This protein binds this small molecule.
Small molecule (SMILES): Nc1nc2c(ncn2[C@@H]2O[C@H](CO[P](=O)(O)O[P](=O)(O)NP(=O)(O)O)[C@@H](O)[C@H]2O)c(=O)[nH]1

Sequence of chain 1.I:
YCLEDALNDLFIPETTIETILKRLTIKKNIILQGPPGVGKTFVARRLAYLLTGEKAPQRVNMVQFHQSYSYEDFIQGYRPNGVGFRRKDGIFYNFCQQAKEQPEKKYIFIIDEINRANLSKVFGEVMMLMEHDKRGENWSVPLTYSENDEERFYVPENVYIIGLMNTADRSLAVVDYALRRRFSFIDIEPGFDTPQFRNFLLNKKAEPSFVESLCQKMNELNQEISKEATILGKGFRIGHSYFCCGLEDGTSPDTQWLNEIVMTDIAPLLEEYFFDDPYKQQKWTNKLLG

Binding-site contacts:
Ligand atom O3G contacts residue GLU119 of chain 1.H at 3.1 Å (salt-bridge).
Ligand atom C8 contacts residue GLY45 of chain 1.H at 3.4 Å.
Ligand atom O1G contacts residue PRO42 of chain 1.H at 3.1 Å.
Ligand atom N3B contacts residue MG1 of chain 1.Y at 3.2 Å.
Ligand atom C8 contacts residue HIS246 of chain 1.H at 3.4 Å.
Ligand atom O6 contacts residue PHE17 of chain 1.H at 2.7 Å (h-bond).
Ligand atom O3G contacts residue MG1 of chain 1.Y at 2.0 Å.
Ligand atom C3' contacts residue ASP139 of chain 1.I at 3.2 Å.
Ligand atom O2B contacts residue LYS46 of chain 1.H at 2.4 Å (salt-bridge).
Ligand atom O1B contacts residue THR47 of chain 1.H at 2.4 Å (h-bond).
Ligand atom O1B contacts residue MG1 of chain 1.Y at 2.0 Å.
Ligand atom C1' contacts residue SER247 of chain 1.H at 3.5 Å.
Ligand atom O1G contacts residue ARG188 of chain 1.I at 2.4 Å (salt-bridge).
Ligand atom O2' contacts residue PHE48 of chain 1.H at 3.2 Å.
Ligand atom O2A contacts residue PHE48 of chain 1.H at 2.9 Å (h-bond).
Ligand atom O2G contacts residue PRO42 of chain 1.H at 3.2 Å.
Ligand atom O4' contacts residue SER247 of chain 1.H at 2.4 Å (h-bond).
Ligand atom O2A contacts residue GLY45 of chain 1.H at 2.9 Å.
Ligand atom N7 contacts residue HIS246 of chain 1.H at 2.8 Å (h-bond).
Ligand atom O2G contacts residue LYS46 of chain 1.H at 2.5 Å (salt-bridge).
Ligand atom C4' contacts residue SER247 of chain 1.H at 2.9 Å.
Ligand atom PB contacts residue MG1 of chain 1.Y at 3.1 Å.
Ligand atom PG contacts residue ARG188 of chain 1.I at 3.5 Å.
Ligand atom O2A contacts residue LYS46 of chain 1.H at 3.0 Å (salt-bridge).
Ligand atom C2 contacts residue PHE48 of chain 1.H at 3.5 Å (hydrophobic).
Ligand atom C5 contacts residue PHE48 of chain 1.H at 3.5 Å (hydrophobic).
Ligand atom O1A contacts residue THR47 of chain 1.H at 3.4 Å.
Ligand atom O6 contacts residue LEU16 of chain 1.H at 3.5 Å.
Ligand atom O3G contacts residue ARG188 of chain 1.I at 2.9 Å (salt-bridge).
Ligand atom N3 contacts residue PHE48 of chain 1.H at 3.5 Å.
Ligand atom PG contacts residue MG1 of chain 1.Y at 3.1 Å.
Ligand atom N3B contacts residue ARG187 of chain 1.I at 3.4 Å (salt-bridge).
Ligand atom N1 contacts residue PHE17 of chain 1.H at 3.4 Å.
Ligand atom C5' contacts residue LYS140 of chain 1.I at 3.5 Å.
Ligand atom O3' contacts residue ASP139 of chain 1.I at 2.8 Å (salt-bridge).
Ligand atom C4 contacts residue PHE48 of chain 1.H at 3.5 Å (hydrophobic).
Ligand atom N1 contacts residue ASP15 of chain 1.H at 3.4 Å (salt-bridge).
Ligand atom N2 contacts residue ASP15 of chain 1.H at 3.4 Å (salt-bridge).
Ligand atom O2A contacts residue THR47 of chain 1.H at 2.6 Å (h-bond).
Ligand atom O1A contacts residue LYS140 of chain 1.I at 2.8 Å (salt-bridge).

Sequence of chain 1.H:
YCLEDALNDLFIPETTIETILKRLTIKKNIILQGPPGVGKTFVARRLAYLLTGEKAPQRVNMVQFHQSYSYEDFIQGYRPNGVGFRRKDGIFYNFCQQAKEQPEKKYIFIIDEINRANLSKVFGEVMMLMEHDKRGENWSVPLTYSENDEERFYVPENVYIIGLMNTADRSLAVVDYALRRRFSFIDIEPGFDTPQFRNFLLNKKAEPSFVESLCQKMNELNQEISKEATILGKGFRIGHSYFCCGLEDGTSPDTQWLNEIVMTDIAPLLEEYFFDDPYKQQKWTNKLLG